Binding-site contacts:
Ligand atom C6 contacts residue PHE93 of chain 1.A at 3.7 Å (hydrophobic).
Ligand atom C3 contacts residue LEU116 of chain 1.A at 3.6 Å (hydrophobic).
Ligand atom C7 contacts residue CYS174 of chain 1.A at 4.2 Å (hydrophobic).
Ligand atom C5 contacts residue LEU116 of chain 1.A at 4.1 Å (hydrophobic).
Ligand atom C7 contacts residue PHE93 of chain 1.A at 3.8 Å (hydrophobic).
Ligand atom F4 contacts residue LEU116 of chain 1.A at 3.3 Å.
Ligand atom C5 contacts residue NAD1 of chain 1.E at 3.6 Å.
Ligand atom F2 contacts residue SER48 of chain 1.A at 3.4 Å.
Ligand atom F4 contacts residue ILE318 of chain 1.A at 4.2 Å.
Ligand atom F4 contacts residue LEU309 of chain 1.B at 3.5 Å.
Ligand atom F2 contacts residue LEU57 of chain 1.A at 3.3 Å.
Ligand atom C4 contacts residue VAL294 of chain 1.A at 3.5 Å (hydrophobic).
Ligand atom C5 contacts residue VAL294 of chain 1.A at 3.7 Å (hydrophobic).
Ligand atom C7 contacts residue NAD1 of chain 1.E at 4.1 Å.
Ligand atom O1 contacts residue SER48 of chain 1.A at 2.6 Å (h-bond).
Ligand atom C7 contacts residue SER48 of chain 1.A at 3.5 Å.
Ligand atom F4 contacts residue VAL294 of chain 1.A at 3.6 Å.
Ligand atom O1 contacts residue ZN1 of chain 1.C at 2.3 Å.
Ligand atom C4 contacts residue LEU116 of chain 1.A at 3.6 Å (hydrophobic).
Ligand atom F2 contacts residue LEU141 of chain 1.A at 3.6 Å.
Ligand atom C7 contacts residue HIS67 of chain 1.A at 3.2 Å.
Ligand atom O1 contacts residue NAD1 of chain 1.E at 3.3 Å.
Ligand atom C1 contacts residue NAD1 of chain 1.E at 4.3 Å.
Ligand atom C7 contacts residue LEU141 of chain 1.A at 4.3 Å (hydrophobic).
Ligand atom C6 contacts residue VAL294 of chain 1.A at 4.3 Å (hydrophobic).
Ligand atom C7 contacts residue ZN1 of chain 1.C at 3.3 Å.
Ligand atom F4 contacts residue MET306 of chain 1.B at 4.3 Å.
Ligand atom F2 contacts residue PHE140 of chain 1.A at 3.9 Å.
Ligand atom C3 contacts residue VAL294 of chain 1.A at 3.9 Å (hydrophobic).
Ligand atom C2 contacts residue LEU141 of chain 1.A at 4.2 Å (hydrophobic).
Ligand atom C2 contacts residue LEU57 of chain 1.A at 4.0 Å (hydrophobic).
Ligand atom O1 contacts residue CYS46 of chain 1.A at 3.7 Å.
Ligand atom C1 contacts residue SER48 of chain 1.A at 3.6 Å.
Ligand atom C5 contacts residue ILE318 of chain 1.A at 4.0 Å (hydrophobic).
Ligand atom C3 contacts residue LEU57 of chain 1.A at 4.0 Å (hydrophobic).
Ligand atom O1 contacts residue CYS174 of chain 1.A at 3.7 Å.
Ligand atom C2 contacts residue SER48 of chain 1.A at 3.6 Å.
Ligand atom C1 contacts residue PHE93 of chain 1.A at 3.9 Å (hydrophobic).
Ligand atom C6 contacts residue NAD1 of chain 1.E at 3.3 Å.
Ligand atom O1 contacts residue HIS67 of chain 1.A at 3.0 Å (h-bond).

Sequence of chain 1.B:
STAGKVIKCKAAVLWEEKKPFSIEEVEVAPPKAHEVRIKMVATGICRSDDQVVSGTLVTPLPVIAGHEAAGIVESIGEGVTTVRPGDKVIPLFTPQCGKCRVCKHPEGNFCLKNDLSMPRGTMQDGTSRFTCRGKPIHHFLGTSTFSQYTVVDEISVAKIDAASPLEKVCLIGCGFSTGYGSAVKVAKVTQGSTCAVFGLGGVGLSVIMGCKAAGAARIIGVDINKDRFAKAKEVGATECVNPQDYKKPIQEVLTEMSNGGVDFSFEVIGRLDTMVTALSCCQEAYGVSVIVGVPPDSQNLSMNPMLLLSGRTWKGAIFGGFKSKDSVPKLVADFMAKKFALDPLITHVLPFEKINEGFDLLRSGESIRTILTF

This protein binds this small molecule.
Small molecule (SMILES): OCc1ccc(F)cc1F

Sequence of chain 1.A:
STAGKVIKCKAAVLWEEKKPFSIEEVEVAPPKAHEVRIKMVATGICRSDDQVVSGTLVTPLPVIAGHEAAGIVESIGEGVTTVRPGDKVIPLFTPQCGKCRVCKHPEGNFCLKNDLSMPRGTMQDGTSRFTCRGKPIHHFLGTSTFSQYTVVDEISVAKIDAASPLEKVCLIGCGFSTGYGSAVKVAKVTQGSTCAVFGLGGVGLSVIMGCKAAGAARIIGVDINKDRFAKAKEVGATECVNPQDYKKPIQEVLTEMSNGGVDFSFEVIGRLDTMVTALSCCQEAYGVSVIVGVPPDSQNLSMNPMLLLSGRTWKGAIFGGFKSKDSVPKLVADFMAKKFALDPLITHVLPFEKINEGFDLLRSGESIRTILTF